The small molecule below binds the protein below.
Small molecule (SMILES): CC(=O)N[C@H]1[C@H](O[C@H]2[C@H](O)[C@@H](NC(C)=O)CO[C@@H]2CO)O[C@H](CO)[C@@H](O)[C@@H]1O

Sequence of chain 1.B:
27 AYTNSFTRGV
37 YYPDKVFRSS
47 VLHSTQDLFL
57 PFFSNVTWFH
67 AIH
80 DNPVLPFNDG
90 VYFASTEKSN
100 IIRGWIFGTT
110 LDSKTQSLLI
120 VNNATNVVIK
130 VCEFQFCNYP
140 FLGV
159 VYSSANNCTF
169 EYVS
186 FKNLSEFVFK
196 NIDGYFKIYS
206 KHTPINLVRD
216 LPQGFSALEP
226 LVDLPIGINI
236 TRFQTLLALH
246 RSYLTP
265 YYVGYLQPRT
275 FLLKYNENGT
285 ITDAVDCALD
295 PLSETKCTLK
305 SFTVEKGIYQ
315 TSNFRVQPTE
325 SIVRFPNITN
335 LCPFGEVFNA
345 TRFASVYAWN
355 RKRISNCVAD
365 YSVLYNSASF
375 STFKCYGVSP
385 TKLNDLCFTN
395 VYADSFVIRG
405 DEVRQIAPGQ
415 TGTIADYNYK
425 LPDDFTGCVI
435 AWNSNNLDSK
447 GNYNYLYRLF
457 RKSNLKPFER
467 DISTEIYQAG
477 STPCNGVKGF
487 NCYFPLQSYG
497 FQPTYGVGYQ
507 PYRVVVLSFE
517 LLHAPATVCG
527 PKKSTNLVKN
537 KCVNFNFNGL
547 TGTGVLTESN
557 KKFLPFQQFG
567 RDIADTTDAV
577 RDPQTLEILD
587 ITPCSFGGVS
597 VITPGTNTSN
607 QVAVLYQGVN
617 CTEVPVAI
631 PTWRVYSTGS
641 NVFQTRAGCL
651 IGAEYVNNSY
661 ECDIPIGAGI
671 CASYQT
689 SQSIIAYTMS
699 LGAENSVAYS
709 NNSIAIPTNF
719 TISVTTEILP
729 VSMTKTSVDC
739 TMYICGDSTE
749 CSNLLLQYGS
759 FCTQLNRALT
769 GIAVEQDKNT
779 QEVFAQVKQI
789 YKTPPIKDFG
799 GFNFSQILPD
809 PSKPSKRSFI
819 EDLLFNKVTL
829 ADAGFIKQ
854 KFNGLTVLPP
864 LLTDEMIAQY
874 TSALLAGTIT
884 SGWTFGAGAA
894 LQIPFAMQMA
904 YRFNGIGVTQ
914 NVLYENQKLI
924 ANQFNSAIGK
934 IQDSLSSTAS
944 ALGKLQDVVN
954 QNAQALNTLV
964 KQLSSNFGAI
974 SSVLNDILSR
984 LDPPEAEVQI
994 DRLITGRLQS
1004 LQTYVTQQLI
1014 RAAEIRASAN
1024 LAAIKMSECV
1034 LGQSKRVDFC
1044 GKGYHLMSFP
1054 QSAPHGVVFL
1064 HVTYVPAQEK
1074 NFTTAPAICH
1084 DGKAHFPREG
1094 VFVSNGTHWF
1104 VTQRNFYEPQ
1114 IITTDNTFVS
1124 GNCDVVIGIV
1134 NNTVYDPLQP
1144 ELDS

Binding-site contacts:
Ligand atom C7 contacts residue ASN801 of chain 1.B at 3.2 Å.
Ligand atom C1 contacts residue SER803 of chain 1.B at 3.3 Å.
Ligand atom O5 contacts residue GLN804 of chain 1.B at 3.9 Å.
Ligand atom N2 contacts residue ASN801 of chain 1.B at 2.9 Å (h-bond).
Ligand atom C8 contacts residue ASN801 of chain 1.B at 3.6 Å.
Ligand atom C6 contacts residue GLN804 of chain 1.B at 3.7 Å.
Ligand atom O6 contacts residue SER803 of chain 1.B at 4.3 Å.
Ligand atom C6 contacts residue SER803 of chain 1.B at 3.6 Å.
Ligand atom O7 contacts residue ASN801 of chain 1.B at 3.7 Å.
Ligand atom C5 contacts residue GLN804 of chain 1.B at 4.3 Å.
Ligand atom C5 contacts residue SER803 of chain 1.B at 3.3 Å.
Ligand atom O5 contacts residue ASN801 of chain 1.B at 2.5 Å (h-bond).
Ligand atom C3 contacts residue ASN801 of chain 1.B at 3.9 Å.
Ligand atom C1 contacts residue ASN801 of chain 1.B at 1.6 Å.
Ligand atom O5 contacts residue SER803 of chain 1.B at 2.8 Å (h-bond).
Ligand atom O6 contacts residue GLN804 of chain 1.B at 3.8 Å.
Ligand atom C4 contacts residue ASN801 of chain 1.B at 4.3 Å.
Ligand atom C5 contacts residue ASN801 of chain 1.B at 3.8 Å.
Ligand atom C2 contacts residue ASN801 of chain 1.B at 2.6 Å.